Binding-site contacts:
Ligand atom C2 contacts residue ASN103 of chain 1.P at 2.2 Å.
Ligand atom O7 contacts residue ASN103 of chain 1.P at 3.6 Å (h-bond).
Ligand atom C1 contacts residue ASN103 of chain 1.P at 1.4 Å.
Ligand atom C2 contacts residue ILE108 of chain 1.P at 4.2 Å (hydrophobic).
Ligand atom O5 contacts residue ASP110 of chain 1.P at 3.5 Å (salt-bridge).
Ligand atom O5 contacts residue ILE108 of chain 1.P at 3.3 Å.
Ligand atom C5 contacts residue ASN103 of chain 1.P at 3.7 Å.
Ligand atom C8 contacts residue THR102 of chain 1.P at 3.9 Å.
Ligand atom O6 contacts residue ASP110 of chain 1.P at 2.1 Å (salt-bridge).
Ligand atom C3 contacts residue ASN103 of chain 1.P at 3.6 Å.
Ligand atom O4 contacts residue ASP110 of chain 1.P at 3.0 Å (salt-bridge).
Ligand atom C6 contacts residue ASP110 of chain 1.P at 1.4 Å.
Ligand atom O6 contacts residue ILE108 of chain 1.P at 4.0 Å.
Ligand atom O5 contacts residue ASN103 of chain 1.P at 2.5 Å (h-bond).
Ligand atom C7 contacts residue ASN103 of chain 1.P at 3.2 Å.
Ligand atom N2 contacts residue ASN103 of chain 1.P at 2.5 Å (h-bond).
Ligand atom C8 contacts residue ASN103 of chain 1.P at 4.3 Å.
Ligand atom C4 contacts residue ASP110 of chain 1.P at 3.1 Å.
Ligand atom C5 contacts residue ASP110 of chain 1.P at 2.8 Å.
Ligand atom C1 contacts residue ILE108 of chain 1.P at 3.8 Å (hydrophobic).
Ligand atom C5 contacts residue ILE108 of chain 1.P at 4.4 Å (hydrophobic).
Ligand atom C4 contacts residue ASN103 of chain 1.P at 4.2 Å.

Sequence of chain 1.P:
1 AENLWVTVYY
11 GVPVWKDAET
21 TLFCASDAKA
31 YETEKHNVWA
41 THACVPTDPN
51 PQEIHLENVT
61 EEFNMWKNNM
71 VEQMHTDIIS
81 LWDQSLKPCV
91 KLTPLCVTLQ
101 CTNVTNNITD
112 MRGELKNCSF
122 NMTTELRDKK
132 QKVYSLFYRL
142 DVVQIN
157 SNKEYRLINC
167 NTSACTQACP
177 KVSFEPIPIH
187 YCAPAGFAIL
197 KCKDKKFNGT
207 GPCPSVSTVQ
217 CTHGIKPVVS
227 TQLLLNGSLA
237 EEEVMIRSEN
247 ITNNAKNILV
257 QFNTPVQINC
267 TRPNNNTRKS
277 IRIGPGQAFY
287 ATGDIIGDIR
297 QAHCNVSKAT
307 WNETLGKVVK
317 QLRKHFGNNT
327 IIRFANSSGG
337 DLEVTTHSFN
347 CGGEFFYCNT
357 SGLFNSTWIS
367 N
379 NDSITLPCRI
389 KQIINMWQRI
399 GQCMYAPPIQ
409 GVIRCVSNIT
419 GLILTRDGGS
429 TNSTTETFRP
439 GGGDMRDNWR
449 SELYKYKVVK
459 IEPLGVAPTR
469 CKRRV

A small-molecule ligand and the protein it binds are described below.
Small molecule (SMILES): CC(=O)N[C@H]1[C@H](O[C@H]2[C@H](O)[C@@H](NC(C)=O)CO[C@@H]2CO)O[C@H](CO)[C@@H](O)[C@@H]1O